Sequence of chain 1.A:
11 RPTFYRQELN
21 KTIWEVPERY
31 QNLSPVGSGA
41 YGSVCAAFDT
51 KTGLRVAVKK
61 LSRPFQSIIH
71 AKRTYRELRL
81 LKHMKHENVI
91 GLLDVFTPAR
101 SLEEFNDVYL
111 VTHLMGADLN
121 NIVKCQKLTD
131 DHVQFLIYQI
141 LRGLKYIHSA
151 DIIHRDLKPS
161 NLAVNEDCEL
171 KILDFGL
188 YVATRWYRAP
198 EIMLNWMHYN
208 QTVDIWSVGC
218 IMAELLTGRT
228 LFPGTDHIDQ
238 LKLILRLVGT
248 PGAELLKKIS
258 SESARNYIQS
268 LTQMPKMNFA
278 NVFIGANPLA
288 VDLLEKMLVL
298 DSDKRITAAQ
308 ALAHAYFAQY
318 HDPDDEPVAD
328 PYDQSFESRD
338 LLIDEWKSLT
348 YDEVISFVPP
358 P

Binding-site contacts:
Ligand atom C29 contacts residue THR112 of chain 1.A at 3.0 Å.
Ligand atom O32 contacts residue ASP174 of chain 1.A at 3.3 Å (salt-bridge).
Ligand atom C24 contacts residue THR112 of chain 1.A at 3.5 Å.
Ligand atom C29 contacts residue LEU110 of chain 1.A at 3.6 Å (hydrophobic).
Ligand atom C27 contacts residue LYS59 of chain 1.A at 3.3 Å.
Ligand atom O12 contacts residue LEU114 of chain 1.A at 3.0 Å.
Ligand atom C14 contacts residue MET115 of chain 1.A at 3.5 Å (hydrophobic).
Ligand atom O32 contacts residue LEU173 of chain 1.A at 3.5 Å.
Ligand atom O12 contacts residue MET115 of chain 1.A at 2.5 Å (h-bond).
Ligand atom C29 contacts residue ALA57 of chain 1.A at 3.2 Å (hydrophobic).
Ligand atom C41 contacts residue VAL89 of chain 1.A at 3.6 Å (hydrophobic).
Ligand atom O42 contacts residue HIS154 of chain 1.A at 3.6 Å.
Ligand atom N2 contacts residue LEU177 of chain 1.A at 3.0 Å (h-bond).
Ligand atom N30 contacts residue GLU77 of chain 1.A at 2.4 Å (salt-bridge).
Ligand atom C10 contacts residue HIS113 of chain 1.A at 3.1 Å.
Ligand atom C3 contacts residue VAL44 of chain 1.A at 3.5 Å (hydrophobic).
Ligand atom C23 contacts residue THR112 of chain 1.A at 3.6 Å.
Ligand atom C3 contacts residue PHE175 of chain 1.A at 3.6 Å (hydrophobic).
Ligand atom C27 contacts residue GLU77 of chain 1.A at 3.2 Å.
Ligand atom C26 contacts residue LYS59 of chain 1.A at 3.3 Å.
Ligand atom C17 contacts residue MET115 of chain 1.A at 2.8 Å (hydrophobic).
Ligand atom C35 contacts residue ASP174 of chain 1.A at 3.5 Å.
Ligand atom C26 contacts residue GLU77 of chain 1.A at 3.2 Å.
Ligand atom N30 contacts residue LYS59 of chain 1.A at 3.4 Å (salt-bridge).
Ligand atom C15 contacts residue ASP118 of chain 1.A at 3.5 Å.
Ligand atom C28 contacts residue ILE90 of chain 1.A at 3.6 Å (hydrophobic).
Ligand atom C34 contacts residue ASP174 of chain 1.A at 3.5 Å.
Ligand atom C16 contacts residue MET115 of chain 1.A at 3.6 Å (hydrophobic).
Ligand atom C25 contacts residue LEU110 of chain 1.A at 3.6 Å (hydrophobic).
Ligand atom C15 contacts residue ALA117 of chain 1.A at 3.0 Å (hydrophobic).
Ligand atom C31 contacts residue GLU77 of chain 1.A at 3.5 Å.
Ligand atom C38 contacts residue GLU77 of chain 1.A at 3.2 Å.
Ligand atom O42 contacts residue ILE147 of chain 1.A at 3.6 Å.
Ligand atom O32 contacts residue ILE90 of chain 1.A at 3.4 Å.
Ligand atom C16 contacts residue LEU114 of chain 1.A at 3.5 Å (hydrophobic).
Ligand atom C36 contacts residue ASP174 of chain 1.A at 3.5 Å.
Ligand atom C10 contacts residue THR112 of chain 1.A at 3.4 Å.
Ligand atom N22 contacts residue ILE90 of chain 1.A at 3.4 Å.
Ligand atom N22 contacts residue THR112 of chain 1.A at 3.3 Å (h-bond).
Ligand atom C17 contacts residue LEU114 of chain 1.A at 3.5 Å (hydrophobic).

The small molecule below binds the protein below.
Small molecule (SMILES): Cc1ccc(NC(=O)c2cccc(N3CCOCC3)c2)cc1Nc1ncnn2cc(C(=O)N[C@@H](C)c3ccccc3)c(C)c12